Binding-site contacts:
Ligand atom O6 contacts residue GLY89 of chain 1.OA at 4.0 Å.
Ligand atom O5 contacts residue ASN88 of chain 1.OA at 2.3 Å (h-bond).
Ligand atom C1 contacts residue ILE58 of chain 1.OA at 4.3 Å (hydrophobic).
Ligand atom N2 contacts residue ILE58 of chain 1.OA at 3.7 Å.
Ligand atom C7 contacts residue ILE58 of chain 1.OA at 3.7 Å (hydrophobic).
Ligand atom C8 contacts residue SER55 of chain 1.OA at 3.4 Å.
Ligand atom C1 contacts residue GLY89 of chain 1.OA at 4.5 Å.
Ligand atom C4 contacts residue ASN88 of chain 1.OA at 4.2 Å.
Ligand atom O7 contacts residue ILE58 of chain 1.OA at 4.5 Å.
Ligand atom C1 contacts residue ASN88 of chain 1.OA at 1.4 Å.
Ligand atom O7 contacts residue ASN88 of chain 1.OA at 4.0 Å.
Ligand atom N2 contacts residue ASN88 of chain 1.OA at 3.1 Å (h-bond).
Ligand atom O6 contacts residue ASN88 of chain 1.OA at 4.1 Å.
Ligand atom C7 contacts residue ASN88 of chain 1.OA at 3.9 Å.
Ligand atom C2 contacts residue ASN88 of chain 1.OA at 2.5 Å.
Ligand atom C3 contacts residue ASN88 of chain 1.OA at 3.9 Å.
Ligand atom C8 contacts residue ILE58 of chain 1.OA at 3.6 Å (hydrophobic).
Ligand atom C5 contacts residue ASN88 of chain 1.OA at 3.6 Å.
Ligand atom O5 contacts residue GLY89 of chain 1.OA at 4.0 Å.

Sequence of chain 1.OA:
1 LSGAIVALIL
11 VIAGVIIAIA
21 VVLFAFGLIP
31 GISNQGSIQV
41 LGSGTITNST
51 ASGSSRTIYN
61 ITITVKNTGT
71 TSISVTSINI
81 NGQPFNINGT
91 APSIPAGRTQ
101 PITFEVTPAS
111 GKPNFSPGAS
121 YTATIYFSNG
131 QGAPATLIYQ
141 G

The protein below binds the small molecule below.
Small molecule (SMILES): CC(=O)N[C@@H]1[C@@H](O)[C@H](O)[C@@H](CO)O[C@H]1O